Sequence of chain 3.A:
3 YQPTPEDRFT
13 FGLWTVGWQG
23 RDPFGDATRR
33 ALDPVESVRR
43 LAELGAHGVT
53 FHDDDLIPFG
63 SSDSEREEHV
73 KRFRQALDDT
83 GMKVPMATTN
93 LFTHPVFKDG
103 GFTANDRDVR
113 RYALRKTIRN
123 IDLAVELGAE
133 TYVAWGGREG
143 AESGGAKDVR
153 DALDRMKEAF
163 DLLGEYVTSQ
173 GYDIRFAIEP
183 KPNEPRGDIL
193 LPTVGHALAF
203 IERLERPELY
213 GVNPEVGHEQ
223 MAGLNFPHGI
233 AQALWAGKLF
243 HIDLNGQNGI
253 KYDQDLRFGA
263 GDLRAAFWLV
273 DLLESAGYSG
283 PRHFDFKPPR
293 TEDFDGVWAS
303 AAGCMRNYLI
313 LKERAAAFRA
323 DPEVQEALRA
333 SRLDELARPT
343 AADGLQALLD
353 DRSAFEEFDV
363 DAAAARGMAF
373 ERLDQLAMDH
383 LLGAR

Binding-site contacts:
Ligand atom C5 contacts residue TRP137 of chain 3.A at 4.0 Å (hydrophobic).
Ligand atom O2 contacts residue GLU217 of chain 3.A at 3.1 Å (salt-bridge).
Ligand atom C4 contacts residue MG1 of chain 3.B at 3.3 Å.
Ligand atom C3 contacts residue ASP287 of chain 3.A at 3.6 Å.
Ligand atom O4 contacts residue GLU217 of chain 3.A at 4.3 Å.
Ligand atom O1 contacts residue ASP255 of chain 3.A at 4.1 Å.
Ligand atom C5 contacts residue HIS54 of chain 3.A at 3.5 Å.
Ligand atom C1 contacts residue PHE26 of chain 1.A at 3.6 Å (hydrophobic).
Ligand atom O5 contacts residue PHE94 of chain 3.A at 3.7 Å.
Ligand atom C4 contacts residue TRP137 of chain 3.A at 3.7 Å (hydrophobic).
Ligand atom C3 contacts residue MG1 of chain 3.B at 3.6 Å.
Ligand atom C1 contacts residue TRP137 of chain 3.A at 3.7 Å (hydrophobic).
Ligand atom C3 contacts residue TRP137 of chain 3.A at 3.7 Å (hydrophobic).
Ligand atom O2 contacts residue HIS220 of chain 3.A at 3.3 Å (h-bond).
Ligand atom O1 contacts residue PHE26 of chain 1.A at 3.6 Å.
Ligand atom O2 contacts residue GLU181 of chain 3.A at 3.1 Å (salt-bridge).
Ligand atom C2 contacts residue TRP137 of chain 3.A at 3.7 Å (hydrophobic).
Ligand atom C1 contacts residue LYS183 of chain 3.A at 4.0 Å.
Ligand atom C4 contacts residue GLU181 of chain 3.A at 3.2 Å.
Ligand atom O3 contacts residue MG1 of chain 3.B at 3.7 Å.
Ligand atom O5 contacts residue HIS54 of chain 3.A at 2.8 Å (h-bond).
Ligand atom O4 contacts residue ASP245 of chain 3.A at 3.2 Å (salt-bridge).
Ligand atom O2 contacts residue MG1 of chain 3.B at 2.3 Å.
Ligand atom O4 contacts residue GLU181 of chain 3.A at 2.5 Å (salt-bridge).
Ligand atom O4 contacts residue ASP287 of chain 3.A at 2.9 Å (salt-bridge).
Ligand atom O4 contacts residue MG1 of chain 3.B at 2.3 Å.
Ligand atom O2 contacts residue ASP287 of chain 3.A at 3.0 Å (salt-bridge).
Ligand atom O1 contacts residue TRP137 of chain 3.A at 3.6 Å.
Ligand atom C4 contacts residue ASP287 of chain 3.A at 3.8 Å.
Ligand atom C5 contacts residue GLU181 of chain 3.A at 4.0 Å.
Ligand atom C1 contacts residue HIS220 of chain 3.A at 4.2 Å.
Ligand atom C2 contacts residue MG1 of chain 3.B at 3.4 Å.
Ligand atom C2 contacts residue HIS220 of chain 3.A at 3.9 Å.
Ligand atom O3 contacts residue ASP287 of chain 3.A at 2.9 Å (salt-bridge).
Ligand atom O1 contacts residue LYS183 of chain 3.A at 2.8 Å (salt-bridge).
Ligand atom O5 contacts residue TRP137 of chain 3.A at 3.5 Å.
Ligand atom O3 contacts residue TRP16 of chain 3.A at 3.5 Å (h-bond).
Ligand atom O1 contacts residue HIS220 of chain 3.A at 3.2 Å (h-bond).
Ligand atom C2 contacts residue GLU181 of chain 3.A at 3.8 Å.
Ligand atom C2 contacts residue ASP287 of chain 3.A at 3.9 Å.

A protein and the small-molecule ligand that binds it are described below.
Small molecule (SMILES): OC[C@@H](O)C(O)[C@@H](O)CO

Sequence of chain 1.A:
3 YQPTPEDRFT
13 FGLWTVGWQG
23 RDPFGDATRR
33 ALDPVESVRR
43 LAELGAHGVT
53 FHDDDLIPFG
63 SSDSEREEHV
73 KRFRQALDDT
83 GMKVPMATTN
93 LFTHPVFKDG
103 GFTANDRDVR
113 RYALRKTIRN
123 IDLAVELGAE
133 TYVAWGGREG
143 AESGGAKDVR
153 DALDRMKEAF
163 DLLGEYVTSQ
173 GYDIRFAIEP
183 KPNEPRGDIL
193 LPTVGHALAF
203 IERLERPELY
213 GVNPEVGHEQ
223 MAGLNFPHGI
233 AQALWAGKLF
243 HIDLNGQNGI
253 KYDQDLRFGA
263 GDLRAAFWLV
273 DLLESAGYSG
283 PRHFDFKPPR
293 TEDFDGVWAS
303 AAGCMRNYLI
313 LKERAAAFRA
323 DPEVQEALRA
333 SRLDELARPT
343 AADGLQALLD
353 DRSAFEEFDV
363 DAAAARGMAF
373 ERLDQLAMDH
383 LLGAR